Sequence of chain 3.A:
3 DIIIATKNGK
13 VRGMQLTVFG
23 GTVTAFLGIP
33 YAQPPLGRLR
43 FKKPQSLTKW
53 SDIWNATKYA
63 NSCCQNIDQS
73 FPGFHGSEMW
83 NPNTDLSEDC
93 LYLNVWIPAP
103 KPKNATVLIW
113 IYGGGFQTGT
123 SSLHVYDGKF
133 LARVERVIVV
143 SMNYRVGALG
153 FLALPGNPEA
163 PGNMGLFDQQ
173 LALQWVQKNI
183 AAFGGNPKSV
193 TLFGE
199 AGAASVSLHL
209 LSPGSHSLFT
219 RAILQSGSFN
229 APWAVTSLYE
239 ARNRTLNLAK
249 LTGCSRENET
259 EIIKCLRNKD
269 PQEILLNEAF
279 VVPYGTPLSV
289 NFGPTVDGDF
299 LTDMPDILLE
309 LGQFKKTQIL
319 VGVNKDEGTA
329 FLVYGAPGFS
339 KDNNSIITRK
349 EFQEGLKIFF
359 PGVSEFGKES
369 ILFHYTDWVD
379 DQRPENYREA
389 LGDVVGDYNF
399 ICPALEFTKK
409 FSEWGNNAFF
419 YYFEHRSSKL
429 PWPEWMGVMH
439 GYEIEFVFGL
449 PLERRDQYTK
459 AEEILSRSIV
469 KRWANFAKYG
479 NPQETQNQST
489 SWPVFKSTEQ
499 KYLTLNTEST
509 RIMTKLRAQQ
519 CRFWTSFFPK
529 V

The protein below binds the small molecule below.
Small molecule (SMILES): CC(=O)N[C@H]1[C@H](O[C@H]2[C@H](O)[C@@H](NC(C)=O)CO[C@@H]2CO[C@H]2O[C@@H](C)[C@@H](O)[C@@H](O)[C@@H]2O)O[C@H](CO)[C@@H](O)[C@@H]1O

Binding-site contacts:
Ligand atom O7 contacts residue PRO335 of chain 3.A at 4.0 Å.
Ligand atom C4 contacts residue ASN341 of chain 3.A at 4.2 Å.
Ligand atom C3 contacts residue GLY336 of chain 3.A at 4.3 Å.
Ligand atom C6 contacts residue ASN341 of chain 3.A at 4.0 Å.
Ligand atom C1 contacts residue ASN341 of chain 3.A at 1.4 Å.
Ligand atom C3 contacts residue ASN341 of chain 3.A at 3.8 Å.
Ligand atom C8 contacts residue ASN341 of chain 3.A at 3.2 Å.
Ligand atom N2 contacts residue ASN341 of chain 3.A at 3.1 Å (h-bond).
Ligand atom O7 contacts residue ASN342 of chain 3.A at 3.6 Å (h-bond).
Ligand atom C7 contacts residue ASN341 of chain 3.A at 3.4 Å.
Ligand atom C5 contacts residue SER338 of chain 3.A at 3.8 Å.
Ligand atom O7 contacts residue GLY336 of chain 3.A at 3.4 Å (h-bond).
Ligand atom O5 contacts residue SER338 of chain 3.A at 3.4 Å.
Ligand atom O4 contacts residue GLY336 of chain 3.A at 3.8 Å.
Ligand atom C7 contacts residue GLY336 of chain 3.A at 4.5 Å.
Ligand atom C2 contacts residue ASN341 of chain 3.A at 2.5 Å.
Ligand atom C6 contacts residue ASP340 of chain 3.A at 4.5 Å.
Ligand atom C6 contacts residue SER338 of chain 3.A at 3.7 Å.
Ligand atom O7 contacts residue ASN341 of chain 3.A at 4.2 Å.
Ligand atom O5 contacts residue SER338 of chain 3.A at 4.4 Å.
Ligand atom C5 contacts residue ASN341 of chain 3.A at 3.5 Å.
Ligand atom C1 contacts residue GLY336 of chain 3.A at 4.5 Å.
Ligand atom C6 contacts residue SER338 of chain 3.A at 4.2 Å.
Ligand atom O5 contacts residue ASN341 of chain 3.A at 2.2 Å (h-bond).
Ligand atom C1 contacts residue SER338 of chain 3.A at 3.9 Å.
Ligand atom C5 contacts residue GLY336 of chain 3.A at 4.4 Å.
Ligand atom C5 contacts residue ASN341 of chain 3.A at 4.2 Å.
Ligand atom C5 contacts residue PHE337 of chain 3.A at 4.5 Å (hydrophobic).
Ligand atom O7 contacts residue SER343 of chain 3.A at 4.3 Å.
Ligand atom O7 contacts residue ILE344 of chain 3.A at 4.4 Å.
Ligand atom C7 contacts residue ASN342 of chain 3.A at 4.4 Å.
Ligand atom C6 contacts residue PHE337 of chain 3.A at 4.0 Å (hydrophobic).